A protein and the small-molecule ligand that binds it are described below.
Small molecule (SMILES): CC(=O)N[C@@H]1[C@@H](O)[C@H](O)[C@@H](CO)O[C@H]1O

Binding-site contacts:
Ligand atom C4 contacts residue ASN259 of chain 1.G at 4.2 Å.
Ligand atom O5 contacts residue ASN259 of chain 1.G at 2.3 Å (h-bond).
Ligand atom C2 contacts residue ASN259 of chain 1.G at 2.5 Å.
Ligand atom N2 contacts residue ASN259 of chain 1.G at 2.8 Å (h-bond).
Ligand atom O6 contacts residue GLN256 of chain 1.G at 4.0 Å.
Ligand atom C8 contacts residue GLN229 of chain 1.G at 3.2 Å.
Ligand atom C8 contacts residue ASN259 of chain 1.G at 4.0 Å.
Ligand atom C1 contacts residue ASN259 of chain 1.G at 1.4 Å.
Ligand atom C7 contacts residue ASN259 of chain 1.G at 3.8 Å.
Ligand atom O6 contacts residue ASN259 of chain 1.G at 4.5 Å.
Ligand atom C5 contacts residue ASN259 of chain 1.G at 3.6 Å.
Ligand atom C7 contacts residue GLN229 of chain 1.G at 4.3 Å.
Ligand atom C3 contacts residue ASN259 of chain 1.G at 3.8 Å.

Sequence of chain 1.G:
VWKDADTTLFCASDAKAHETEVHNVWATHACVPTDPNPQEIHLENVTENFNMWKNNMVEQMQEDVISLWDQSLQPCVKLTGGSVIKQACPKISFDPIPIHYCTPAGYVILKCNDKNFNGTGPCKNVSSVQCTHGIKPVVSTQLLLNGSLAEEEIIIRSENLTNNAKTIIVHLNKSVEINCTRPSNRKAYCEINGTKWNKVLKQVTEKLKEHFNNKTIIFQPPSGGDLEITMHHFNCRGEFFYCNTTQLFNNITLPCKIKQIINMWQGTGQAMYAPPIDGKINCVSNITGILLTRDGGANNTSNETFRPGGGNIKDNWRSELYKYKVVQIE